A small-molecule ligand and the protein it binds are described below.
Small molecule (SMILES): CC(=O)N[C@H]1[C@@H](O[P](=O)(O)O[P](=O)(O)OC[C@H]2O[C@@H](n3ccc(=O)[nH]c3=O)[C@H](O)[C@@H]2O)O[C@H](CO)[C@@H](O)[C@@H]1O

Sequence of chain 1.A:
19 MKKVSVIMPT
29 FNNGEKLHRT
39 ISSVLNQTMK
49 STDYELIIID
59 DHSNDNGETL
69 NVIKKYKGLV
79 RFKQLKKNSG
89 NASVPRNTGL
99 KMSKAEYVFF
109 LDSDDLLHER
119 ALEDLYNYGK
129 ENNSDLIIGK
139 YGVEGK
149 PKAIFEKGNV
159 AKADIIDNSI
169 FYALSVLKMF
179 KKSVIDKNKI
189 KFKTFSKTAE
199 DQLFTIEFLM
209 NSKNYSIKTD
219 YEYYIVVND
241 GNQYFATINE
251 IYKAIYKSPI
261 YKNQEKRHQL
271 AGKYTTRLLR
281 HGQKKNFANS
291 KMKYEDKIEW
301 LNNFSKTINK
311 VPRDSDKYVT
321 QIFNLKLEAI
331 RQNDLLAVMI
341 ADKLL

Binding-site contacts:
Ligand atom N3 contacts residue ASN89 of chain 1.A at 3.3 Å (h-bond).
Ligand atom O2A contacts residue MN1 of chain 1.F at 2.2 Å.
Ligand atom C4B contacts residue ASP110 of chain 1.A at 3.6 Å.
Ligand atom O2A contacts residue ASP112 of chain 1.A at 3.0 Å (salt-bridge).
Ligand atom C6' contacts residue ASP199 of chain 1.A at 3.3 Å.
Ligand atom PA contacts residue MN1 of chain 1.F at 3.3 Å.
Ligand atom O2B contacts residue ASP112 of chain 1.A at 3.7 Å.
Ligand atom O2' contacts residue PHE29 of chain 1.A at 3.5 Å (h-bond).
Ligand atom O2 contacts residue ALA90 of chain 1.A at 3.5 Å.
Ligand atom C3' contacts residue ASP110 of chain 1.A at 3.6 Å.
Ligand atom O2 contacts residue ASP59 of chain 1.A at 3.6 Å.
Ligand atom O4' contacts residue ASP110 of chain 1.A at 2.8 Å (salt-bridge).
Ligand atom PB contacts residue MN1 of chain 1.F at 3.5 Å.
Ligand atom N3 contacts residue ASP59 of chain 1.A at 2.8 Å (salt-bridge).
Ligand atom O3B contacts residue SER111 of chain 1.A at 3.2 Å (h-bond).
Ligand atom O2 contacts residue ASN89 of chain 1.A at 3.2 Å (h-bond).
Ligand atom C4' contacts residue ASP110 of chain 1.A at 3.4 Å.
Ligand atom O4B contacts residue ALA90 of chain 1.A at 3.2 Å.
Ligand atom C4 contacts residue GLY88 of chain 1.A at 3.6 Å.
Ligand atom O4 contacts residue ASP59 of chain 1.A at 3.6 Å (salt-bridge).
Ligand atom O3B contacts residue PRO27 of chain 1.A at 2.7 Å (h-bond).
Ligand atom C4 contacts residue ASP59 of chain 1.A at 3.6 Å.
Ligand atom O2' contacts residue PRO27 of chain 1.A at 3.3 Å (h-bond).
Ligand atom C4' contacts residue ASP199 of chain 1.A at 3.6 Å.
Ligand atom O4 contacts residue ASN86 of chain 1.A at 3.0 Å (h-bond).
Ligand atom O4' contacts residue ARG94 of chain 1.A at 3.1 Å (salt-bridge).
Ligand atom O2A contacts residue ASP110 of chain 1.A at 3.5 Å.
Ligand atom C5' contacts residue ASP110 of chain 1.A at 3.5 Å.
Ligand atom O2' contacts residue THR28 of chain 1.A at 3.6 Å.
Ligand atom O4 contacts residue ASN89 of chain 1.A at 3.5 Å (h-bond).
Ligand atom C2 contacts residue ASN89 of chain 1.A at 3.5 Å.
Ligand atom O2 contacts residue PRO93 of chain 1.A at 3.5 Å.
Ligand atom O2B contacts residue MN1 of chain 1.F at 2.3 Å.
Ligand atom C4 contacts residue ASN89 of chain 1.A at 3.6 Å.
Ligand atom O3B contacts residue ASP110 of chain 1.A at 3.6 Å.
Ligand atom O2' contacts residue SER111 of chain 1.A at 2.9 Å (h-bond).
Ligand atom O6' contacts residue ASP199 of chain 1.A at 2.7 Å (salt-bridge).
Ligand atom O4' contacts residue ASP199 of chain 1.A at 3.5 Å (salt-bridge).
Ligand atom O2 contacts residue PRO27 of chain 1.A at 3.5 Å.
Ligand atom O4 contacts residue GLY88 of chain 1.A at 3.1 Å.